Sequence of chain 1.B:
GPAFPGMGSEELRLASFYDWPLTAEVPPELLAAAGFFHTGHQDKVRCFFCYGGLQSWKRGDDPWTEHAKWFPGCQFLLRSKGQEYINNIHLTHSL

A protein and the small-molecule ligand that binds it are described below.
Small molecule (SMILES): CC[C@H](C)[C@H](NC(=O)[C@@H]1CCCN1C(=O)[C@@H](NC(=O)[C@H](C)N)C(C)C)C(=O)N[C@@H](C)C(=O)N[C@H](C=O)CCC(N)=O

Binding-site contacts:
Ligand atom O contacts residue GLN93 of chain 1.B at 3.8 Å.
Ligand atom CD contacts residue TRP108 of chain 1.B at 3.6 Å (hydrophobic).
Ligand atom O contacts residue GLU104 of chain 1.B at 3.4 Å (salt-bridge).
Ligand atom CB contacts residue GLY91 of chain 1.B at 3.8 Å.
Ligand atom C contacts residue GLY91 of chain 1.B at 3.8 Å.
Ligand atom CA contacts residue GLN93 of chain 1.B at 3.5 Å.
Ligand atom C contacts residue GLN93 of chain 1.B at 3.7 Å.
Ligand atom O contacts residue TRP108 of chain 1.B at 3.1 Å (h-bond).
Ligand atom CG contacts residue TRP108 of chain 1.B at 3.7 Å (hydrophobic).
Ligand atom CA contacts residue GLN93 of chain 1.B at 3.5 Å.
Ligand atom N contacts residue GLU104 of chain 1.B at 3.0 Å (salt-bridge).
Ligand atom CG2 contacts residue ARG84 of chain 1.B at 3.4 Å.
Ligand atom CA contacts residue ASP99 of chain 1.B at 3.6 Å.
Ligand atom O contacts residue LYS82 of chain 1.B at 3.1 Å.
Ligand atom N contacts residue GLN93 of chain 1.B at 3.0 Å (h-bond).
Ligand atom CB contacts residue ASP99 of chain 1.B at 3.8 Å.
Ligand atom O contacts residue LEU92 of chain 1.B at 3.3 Å.
Ligand atom C contacts residue LYS82 of chain 1.B at 3.8 Å.
Ligand atom CA contacts residue GLU104 of chain 1.B at 3.7 Å.
Ligand atom N contacts residue GLN93 of chain 1.B at 3.0 Å (h-bond).
Ligand atom CB contacts residue GLN93 of chain 1.B at 3.4 Å.
Ligand atom N contacts residue LEU92 of chain 1.B at 3.9 Å.
Ligand atom CA contacts residue GLY91 of chain 1.B at 3.5 Å.
Ligand atom CD1 contacts residue LYS82 of chain 1.B at 3.7 Å.
Ligand atom CD1 contacts residue ARG84 of chain 1.B at 3.7 Å.
Ligand atom C contacts residue GLU104 of chain 1.B at 3.9 Å.
Ligand atom CA contacts residue SER94 of chain 1.B at 3.7 Å.
Ligand atom CG2 contacts residue GLN93 of chain 1.B at 3.9 Å.
Ligand atom CB contacts residue LYS82 of chain 1.B at 3.9 Å.
Ligand atom CG2 contacts residue GLY91 of chain 1.B at 3.9 Å.
Ligand atom N contacts residue ASP99 of chain 1.B at 2.7 Å (salt-bridge).
Ligand atom CB contacts residue TRP95 of chain 1.B at 3.7 Å (hydrophobic).
Ligand atom N contacts residue GLY91 of chain 1.B at 3.2 Å (h-bond).
Ligand atom C contacts residue TRP108 of chain 1.B at 4.0 Å (hydrophobic).
Ligand atom C contacts residue LEU92 of chain 1.B at 3.7 Å (hydrophobic).
Ligand atom O contacts residue GLN93 of chain 1.B at 2.9 Å (h-bond).
Ligand atom O contacts residue GLN93 of chain 1.B at 3.3 Å (h-bond).
Ligand atom CG1 contacts residue LYS82 of chain 1.B at 3.8 Å.
Ligand atom C contacts residue GLN93 of chain 1.B at 3.8 Å.
Ligand atom CB contacts residue GLU104 of chain 1.B at 3.8 Å.